A protein and the small-molecule ligand that binds it are described below.
Small molecule (SMILES): CCCCC[C@H](O)/C=C/[C@H]1C=CC(=O)[C@@H]1CCCCCCC(=O)O

Binding-site contacts:
Ligand atom O9 contacts residue ARG236 of chain 1.B at 3.6 Å (salt-bridge).
Ligand atom O15 contacts residue GLU113 of chain 1.B at 2.7 Å (salt-bridge).
Ligand atom O9 contacts residue THR240 of chain 1.B at 3.8 Å.
Ligand atom C20 contacts residue MET87 of chain 1.B at 4.0 Å (hydrophobic).
Ligand atom C12 contacts residue CYS239 of chain 1.B at 2.5 Å (hydrophobic).
Ligand atom C20 contacts residue PHE116 of chain 1.B at 3.7 Å (hydrophobic).
Ligand atom C17 contacts residue THR268 of chain 1.B at 3.9 Å.
Ligand atom C14 contacts residue GLU113 of chain 1.B at 3.6 Å.
Ligand atom C15 contacts residue LEU117 of chain 1.B at 3.7 Å (hydrophobic).
Ligand atom C11 contacts residue CYS239 of chain 1.B at 1.6 Å (hydrophobic).
Ligand atom C14 contacts residue SER114 of chain 1.B at 3.6 Å.
Ligand atom C5 contacts residue PRO270 of chain 1.B at 3.8 Å (hydrophobic).
Ligand atom C12 contacts residue SER114 of chain 1.B at 3.7 Å.
Ligand atom C13 contacts residue CYS239 of chain 1.B at 2.5 Å (hydrophobic).
Ligand atom O2 contacts residue ARG188 of chain 1.B at 3.2 Å (salt-bridge).
Ligand atom C8 contacts residue CYS239 of chain 1.B at 3.5 Å (hydrophobic).
Ligand atom C3 contacts residue SER114 of chain 1.B at 4.0 Å.
Ligand atom C2 contacts residue ARG188 of chain 1.B at 3.6 Å.
Ligand atom C17 contacts residue LEU264 of chain 1.B at 3.8 Å (hydrophobic).
Ligand atom O15 contacts residue PHE116 of chain 1.B at 3.3 Å.
Ligand atom C1 contacts residue ARG188 of chain 1.B at 3.6 Å.
Ligand atom C18 contacts residue LEU243 of chain 1.B at 3.8 Å (hydrophobic).
Ligand atom C19 contacts residue ILE246 of chain 1.B at 4.0 Å (hydrophobic).
Ligand atom C6 contacts residue THR268 of chain 1.B at 3.3 Å.
Ligand atom C4 contacts residue SER114 of chain 1.B at 3.9 Å.
Ligand atom C8 contacts residue LEU243 of chain 1.B at 3.9 Å (hydrophobic).
Ligand atom C16 contacts residue THR268 of chain 1.B at 3.3 Å.
Ligand atom O1 contacts residue HIS189 of chain 1.B at 3.5 Å (h-bond).
Ligand atom C10 contacts residue ARG236 of chain 1.B at 3.8 Å.
Ligand atom C15 contacts residue GLU113 of chain 1.B at 3.5 Å.
Ligand atom C14 contacts residue CYS239 of chain 1.B at 3.6 Å (hydrophobic).
Ligand atom C6 contacts residue PRO270 of chain 1.B at 3.8 Å (hydrophobic).
Ligand atom O1 contacts residue ARG188 of chain 1.B at 3.8 Å.
Ligand atom C20 contacts residue ILE246 of chain 1.B at 3.5 Å (hydrophobic).
Ligand atom C5 contacts residue THR268 of chain 1.B at 3.6 Å.
Ligand atom C16 contacts residue GLU113 of chain 1.B at 3.6 Å.
Ligand atom C10 contacts residue CYS239 of chain 1.B at 2.6 Å (hydrophobic).
Ligand atom C9 contacts residue CYS239 of chain 1.B at 3.4 Å (hydrophobic).
Ligand atom O15 contacts residue LEU117 of chain 1.B at 3.1 Å (h-bond).
Ligand atom C10 contacts residue THR240 of chain 1.B at 4.0 Å.

Sequence of chain 1.B:
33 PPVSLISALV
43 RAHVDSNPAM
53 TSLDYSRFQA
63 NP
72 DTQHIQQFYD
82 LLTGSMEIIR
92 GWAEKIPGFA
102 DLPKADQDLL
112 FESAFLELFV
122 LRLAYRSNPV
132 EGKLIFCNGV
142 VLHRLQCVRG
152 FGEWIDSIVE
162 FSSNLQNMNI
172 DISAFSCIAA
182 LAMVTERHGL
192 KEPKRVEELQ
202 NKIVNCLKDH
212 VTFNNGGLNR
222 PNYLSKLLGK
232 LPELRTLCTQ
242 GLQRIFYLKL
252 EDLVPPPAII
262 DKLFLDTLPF